This protein binds this small molecule.
Small molecule (SMILES): Nc1nc(=O)c2c([nH]1)NC[C@H](CCc1ccc(C(=O)N[C@@H](CCC(=O)O)C(=O)O)cc1)C2

Binding-site contacts:
Ligand atom N1 contacts residue ILE5 of chain 1.A at 3.9 Å.
Ligand atom C6 contacts residue ILE94 of chain 1.A at 3.9 Å (hydrophobic).
Ligand atom C7 contacts residue TYR100 of chain 1.A at 3.2 Å (hydrophobic).
Ligand atom N3 contacts residue ALA7 of chain 1.A at 3.4 Å.
Ligand atom N3 contacts residue ASP27 of chain 1.A at 2.7 Å (salt-bridge).
Ligand atom C8A contacts residue ALA7 of chain 1.A at 3.8 Å (hydrophobic).
Ligand atom C15 contacts residue PHE31 of chain 1.A at 3.7 Å (hydrophobic).
Ligand atom C7 contacts residue ILE5 of chain 1.A at 3.9 Å (hydrophobic).
Ligand atom O2 contacts residue LYS32 of chain 1.A at 3.5 Å.
Ligand atom C8A contacts residue ALA6 of chain 1.A at 3.9 Å (hydrophobic).
Ligand atom C8A contacts residue PHE31 of chain 1.A at 3.9 Å (hydrophobic).
Ligand atom C4 contacts residue ASP27 of chain 1.A at 3.6 Å.
Ligand atom C contacts residue LEU54 of chain 1.A at 3.8 Å (hydrophobic).
Ligand atom O4 contacts residue ALA7 of chain 1.A at 3.8 Å.
Ligand atom C5 contacts residue MET20 of chain 1.A at 3.5 Å (hydrophobic).
Ligand atom N1 contacts residue ALA6 of chain 1.A at 3.6 Å.
Ligand atom CT contacts residue LYS32 of chain 1.A at 3.9 Å.
Ligand atom O4 contacts residue ASP27 of chain 1.A at 3.6 Å.
Ligand atom N8 contacts residue ALA6 of chain 1.A at 3.7 Å.
Ligand atom O2 contacts residue ARG57 of chain 1.A at 2.7 Å (salt-bridge).
Ligand atom N8 contacts residue ILE5 of chain 1.A at 3.2 Å (h-bond).
Ligand atom NA2 contacts residue THR113 of chain 1.A at 3.6 Å.
Ligand atom CT contacts residue ARG57 of chain 1.A at 3.4 Å.
Ligand atom C4 contacts residue ALA7 of chain 1.A at 3.5 Å (hydrophobic).
Ligand atom NA2 contacts residue TRP30 of chain 1.A at 3.9 Å.
Ligand atom N contacts residue LEU54 of chain 1.A at 4.0 Å.
Ligand atom C2 contacts residue ALA7 of chain 1.A at 3.8 Å (hydrophobic).
Ligand atom C7 contacts residue ILE94 of chain 1.A at 3.1 Å (hydrophobic).
Ligand atom O4 contacts residue MET20 of chain 1.A at 3.0 Å.
Ligand atom O1 contacts residue LYS32 of chain 1.A at 3.7 Å.
Ligand atom C2 contacts residue ASP27 of chain 1.A at 3.5 Å.
Ligand atom N1 contacts residue PHE31 of chain 1.A at 3.5 Å.
Ligand atom C4 contacts residue MET20 of chain 1.A at 3.7 Å (hydrophobic).
Ligand atom N8 contacts residue TYR100 of chain 1.A at 3.5 Å (h-bond).
Ligand atom C16 contacts residue LEU54 of chain 1.A at 3.8 Å (hydrophobic).
Ligand atom O1 contacts residue PHE31 of chain 1.A at 3.6 Å.
Ligand atom O1 contacts residue ARG57 of chain 1.A at 2.9 Å (salt-bridge).
Ligand atom C16 contacts residue PHE31 of chain 1.A at 3.7 Å (hydrophobic).
Ligand atom NA2 contacts residue ASP27 of chain 1.A at 2.9 Å (salt-bridge).
Ligand atom N1 contacts residue ALA7 of chain 1.A at 3.7 Å.

Sequence of chain 1.A:
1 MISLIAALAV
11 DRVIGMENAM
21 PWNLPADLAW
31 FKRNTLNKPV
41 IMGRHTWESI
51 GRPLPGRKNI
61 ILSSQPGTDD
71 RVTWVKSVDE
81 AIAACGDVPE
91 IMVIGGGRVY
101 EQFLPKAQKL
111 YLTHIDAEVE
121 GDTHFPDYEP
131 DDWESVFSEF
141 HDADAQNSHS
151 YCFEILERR